Binding-site contacts:
Ligand atom C8 contacts residue ASN53 of chain 1.B at 3.3 Å.
Ligand atom C7 contacts residue LEU46 of chain 1.B at 4.5 Å (hydrophobic).
Ligand atom N2 contacts residue LEU46 of chain 1.B at 4.5 Å.
Ligand atom C1 contacts residue ASN53 of chain 1.B at 1.5 Å.
Ligand atom C2 contacts residue ASN53 of chain 1.B at 2.5 Å.
Ligand atom N2 contacts residue ASN53 of chain 1.B at 3.0 Å (h-bond).
Ligand atom O7 contacts residue LEU46 of chain 1.B at 4.1 Å.
Ligand atom C5 contacts residue ASN53 of chain 1.B at 3.7 Å.
Ligand atom O7 contacts residue ASN53 of chain 1.B at 4.3 Å.
Ligand atom C3 contacts residue ASN53 of chain 1.B at 3.9 Å.
Ligand atom O5 contacts residue ASN53 of chain 1.B at 2.4 Å (h-bond).
Ligand atom O7 contacts residue PRO48 of chain 1.B at 4.2 Å.
Ligand atom C4 contacts residue ASN53 of chain 1.B at 4.3 Å.
Ligand atom C7 contacts residue ASN53 of chain 1.B at 3.4 Å.

Sequence of chain 1.B:
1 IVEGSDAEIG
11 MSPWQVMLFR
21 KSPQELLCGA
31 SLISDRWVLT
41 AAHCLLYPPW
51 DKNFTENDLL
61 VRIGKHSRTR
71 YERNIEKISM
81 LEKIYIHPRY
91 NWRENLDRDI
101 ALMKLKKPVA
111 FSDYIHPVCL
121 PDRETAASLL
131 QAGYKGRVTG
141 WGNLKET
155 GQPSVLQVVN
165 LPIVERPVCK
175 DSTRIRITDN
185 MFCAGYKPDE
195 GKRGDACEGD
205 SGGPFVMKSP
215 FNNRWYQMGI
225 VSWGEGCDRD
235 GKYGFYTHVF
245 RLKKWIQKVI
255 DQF

A small-molecule ligand and the protein it binds are described below.
Small molecule (SMILES): CC(=O)N[C@@H]1[C@@H](O)[C@H](O)[C@@H](CO)O[C@H]1O